A small-molecule ligand and the protein it binds are described below.
Small molecule (SMILES): OC[C@H]1O[C@@H](n2cc(-c3ccc4ccccc4c3)nn2)[C@H](O)[C@@H](O)[C@@H]1O

Binding-site contacts:
Ligand atom O5 contacts residue LEU136 of chain 2.A at 3.5 Å (h-bond).
Ligand atom C13 contacts residue PHE285 of chain 2.A at 3.4 Å (hydrophobic).
Ligand atom O4 contacts residue ASN484 of chain 2.A at 3.5 Å (h-bond).
Ligand atom C15 contacts residue HIS341 of chain 2.A at 3.3 Å.
Ligand atom N3 contacts residue LEU136 of chain 2.A at 3.5 Å.
Ligand atom C12 contacts residue ASN282 of chain 2.A at 3.6 Å.
Ligand atom C12 contacts residue HIS341 of chain 2.A at 3.7 Å.
Ligand atom O2 contacts residue ASN284 of chain 2.A at 3.0 Å (h-bond).
Ligand atom O4 contacts residue SER674 of chain 2.A at 3.6 Å.
Ligand atom O4 contacts residue GLY675 of chain 2.A at 2.8 Å (h-bond).
Ligand atom C16 contacts residue HIS341 of chain 2.A at 3.4 Å.
Ligand atom C14 contacts residue HIS341 of chain 2.A at 3.4 Å.
Ligand atom C2 contacts residue HIS377 of chain 2.A at 3.6 Å.
Ligand atom C14 contacts residue PHE285 of chain 2.A at 3.5 Å (hydrophobic).
Ligand atom C7 contacts residue HIS377 of chain 2.A at 3.7 Å.
Ligand atom O2 contacts residue GLU672 of chain 2.A at 3.1 Å (salt-bridge).
Ligand atom C6 contacts residue ASN484 of chain 2.A at 3.3 Å.
Ligand atom O2 contacts residue TYR573 of chain 2.A at 3.1 Å (h-bond).
Ligand atom N2 contacts residue LEU136 of chain 2.A at 3.3 Å (h-bond).
Ligand atom C18 contacts residue THR378 of chain 2.A at 3.7 Å.
Ligand atom C6 contacts residue HIS377 of chain 2.A at 3.6 Å.
Ligand atom O6 contacts residue HIS377 of chain 2.A at 2.7 Å (h-bond).
Ligand atom C7 contacts residue ASN284 of chain 2.A at 3.3 Å.
Ligand atom N3 contacts residue ASN284 of chain 2.A at 3.6 Å (h-bond).
Ligand atom N1 contacts residue ASN284 of chain 2.A at 3.4 Å (h-bond).
Ligand atom C8 contacts residue ASN284 of chain 2.A at 3.4 Å.
Ligand atom C13 contacts residue HIS341 of chain 2.A at 3.6 Å.
Ligand atom O3 contacts residue ALA673 of chain 2.A at 3.3 Å (h-bond).
Ligand atom C11 contacts residue HIS341 of chain 2.A at 3.6 Å.
Ligand atom C10 contacts residue ASN284 of chain 2.A at 3.5 Å.
Ligand atom O3 contacts residue GLU672 of chain 2.A at 2.8 Å (salt-bridge).
Ligand atom C3 contacts residue GLU672 of chain 2.A at 3.4 Å.
Ligand atom O3 contacts residue GLY675 of chain 2.A at 3.1 Å (h-bond).
Ligand atom C15 contacts residue ALA383 of chain 2.A at 3.2 Å (hydrophobic).
Ligand atom C18 contacts residue ASN284 of chain 2.A at 3.7 Å.
Ligand atom O3 contacts residue SER674 of chain 2.A at 3.0 Å (h-bond).
Ligand atom N2 contacts residue ASN284 of chain 2.A at 3.6 Å (h-bond).
Ligand atom O6 contacts residue ASN484 of chain 2.A at 2.9 Å (h-bond).
Ligand atom C5 contacts residue GLY135 of chain 2.A at 3.7 Å.
Ligand atom C6 contacts residue GLY135 of chain 2.A at 3.6 Å.

Sequence of chain 2.A:
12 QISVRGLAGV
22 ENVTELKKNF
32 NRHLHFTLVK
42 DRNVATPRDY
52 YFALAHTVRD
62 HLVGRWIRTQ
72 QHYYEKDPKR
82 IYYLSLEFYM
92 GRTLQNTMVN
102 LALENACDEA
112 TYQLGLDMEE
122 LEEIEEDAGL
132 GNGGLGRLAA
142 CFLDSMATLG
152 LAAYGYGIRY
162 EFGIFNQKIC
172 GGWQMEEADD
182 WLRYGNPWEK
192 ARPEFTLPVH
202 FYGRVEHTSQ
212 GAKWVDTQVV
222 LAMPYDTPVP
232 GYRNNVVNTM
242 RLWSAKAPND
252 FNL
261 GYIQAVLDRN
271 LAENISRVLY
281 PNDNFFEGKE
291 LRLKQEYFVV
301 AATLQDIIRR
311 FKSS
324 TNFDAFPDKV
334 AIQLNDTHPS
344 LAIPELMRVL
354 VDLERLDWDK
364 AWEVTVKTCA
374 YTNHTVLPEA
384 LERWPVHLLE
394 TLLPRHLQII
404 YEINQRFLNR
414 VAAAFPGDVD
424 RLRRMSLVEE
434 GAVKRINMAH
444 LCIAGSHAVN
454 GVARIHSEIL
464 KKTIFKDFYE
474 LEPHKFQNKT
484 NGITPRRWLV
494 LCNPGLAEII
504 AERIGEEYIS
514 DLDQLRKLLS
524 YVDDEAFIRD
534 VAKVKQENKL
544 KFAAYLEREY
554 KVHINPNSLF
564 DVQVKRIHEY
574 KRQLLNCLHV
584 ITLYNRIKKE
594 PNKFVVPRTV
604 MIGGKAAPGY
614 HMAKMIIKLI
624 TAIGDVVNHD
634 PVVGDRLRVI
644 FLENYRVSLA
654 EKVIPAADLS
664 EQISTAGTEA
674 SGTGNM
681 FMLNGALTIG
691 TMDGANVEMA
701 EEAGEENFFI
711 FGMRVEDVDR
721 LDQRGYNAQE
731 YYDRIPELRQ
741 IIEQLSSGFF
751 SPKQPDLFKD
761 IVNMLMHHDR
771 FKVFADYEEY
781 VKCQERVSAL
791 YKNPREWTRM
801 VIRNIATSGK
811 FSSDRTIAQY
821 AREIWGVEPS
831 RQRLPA